Binding-site contacts:
Ligand atom C25 contacts residue MET199 of chain 1.D at 3.8 Å (hydrophobic).
Ligand atom C21 contacts residue MET199 of chain 1.D at 3.8 Å (hydrophobic).
Ligand atom C1 contacts residue THR259 of chain 1.D at 3.9 Å.
Ligand atom O6 contacts residue PHE298 of chain 1.D at 3.6 Å.
Ligand atom C17 contacts residue SER294 of chain 1.D at 3.7 Å.
Ligand atom C25 contacts residue LEU245 of chain 1.D at 3.8 Å (hydrophobic).
Ligand atom C1 contacts residue ILE262 of chain 1.D at 3.6 Å (hydrophobic).
Ligand atom O5 contacts residue MET199 of chain 1.D at 3.3 Å.
Ligand atom C18 contacts residue PHE298 of chain 1.D at 3.8 Å (hydrophobic).
Ligand atom C20 contacts residue MET283 of chain 1.D at 4.0 Å (hydrophobic).
Ligand atom C1 contacts residue GLN295 of chain 1.D at 3.9 Å.
Ligand atom C29 contacts residue PHE298 of chain 1.D at 3.5 Å (hydrophobic).
Ligand atom O1 contacts residue GLN295 of chain 1.D at 3.1 Å (h-bond).
Ligand atom C19 contacts residue MET283 of chain 1.D at 4.0 Å (hydrophobic).
Ligand atom C5 contacts residue PHE298 of chain 1.D at 3.8 Å (hydrophobic).
Ligand atom O6 contacts residue GLN295 of chain 1.D at 2.9 Å (h-bond).
Ligand atom C28 contacts residue PHE298 of chain 1.D at 3.8 Å (hydrophobic).
Ligand atom C25 contacts residue ASP244 of chain 1.D at 3.8 Å.
Ligand atom C26 contacts residue LEU245 of chain 1.D at 3.6 Å (hydrophobic).
Ligand atom C4 contacts residue PHE298 of chain 1.D at 3.9 Å (hydrophobic).
Ligand atom N1 contacts residue PHE266 of chain 1.D at 3.7 Å.
Ligand atom C30 contacts residue PHE298 of chain 1.D at 3.9 Å (hydrophobic).
Ligand atom O2 contacts residue MET283 of chain 1.D at 3.0 Å.
Ligand atom C30 contacts residue GLN295 of chain 1.D at 3.7 Å.
Ligand atom C17 contacts residue PHE298 of chain 1.D at 3.6 Å (hydrophobic).
Ligand atom C1 contacts residue ASN247 of chain 1.D at 3.8 Å.
Ligand atom C17 contacts residue GLY297 of chain 1.D at 3.9 Å.
Ligand atom C29 contacts residue ILE262 of chain 1.D at 4.0 Å (hydrophobic).
Ligand atom C24 contacts residue MET199 of chain 1.D at 4.0 Å (hydrophobic).
Ligand atom C24 contacts residue ASP244 of chain 1.D at 3.8 Å.
Ligand atom O4 contacts residue PHE298 of chain 1.D at 3.2 Å.
Ligand atom O1 contacts residue PHE298 of chain 1.D at 3.6 Å.
Ligand atom C3 contacts residue PHE298 of chain 1.D at 3.7 Å (hydrophobic).
Ligand atom C23 contacts residue HIS86 of chain 1.D at 4.0 Å.
Ligand atom O1 contacts residue ILE262 of chain 1.D at 3.7 Å.
Ligand atom C29 contacts residue GLN295 of chain 1.D at 4.0 Å.
Ligand atom C2 contacts residue PHE298 of chain 1.D at 3.3 Å (hydrophobic).
Ligand atom C10 contacts residue MET283 of chain 1.D at 3.8 Å (hydrophobic).
Ligand atom C2 contacts residue ILE262 of chain 1.D at 3.7 Å (hydrophobic).
Ligand atom C30 contacts residue MET283 of chain 1.D at 3.5 Å (hydrophobic).

This protein binds this small molecule.
Small molecule (SMILES): COc1ccc(C2=NN(C3CCN(C(=O)CN4C(=O)CC(C)(C)CC4=O)CC3)C(=O)[C@@H]3CC=CC[C@H]23)cc1OC

Sequence of chain 1.D:
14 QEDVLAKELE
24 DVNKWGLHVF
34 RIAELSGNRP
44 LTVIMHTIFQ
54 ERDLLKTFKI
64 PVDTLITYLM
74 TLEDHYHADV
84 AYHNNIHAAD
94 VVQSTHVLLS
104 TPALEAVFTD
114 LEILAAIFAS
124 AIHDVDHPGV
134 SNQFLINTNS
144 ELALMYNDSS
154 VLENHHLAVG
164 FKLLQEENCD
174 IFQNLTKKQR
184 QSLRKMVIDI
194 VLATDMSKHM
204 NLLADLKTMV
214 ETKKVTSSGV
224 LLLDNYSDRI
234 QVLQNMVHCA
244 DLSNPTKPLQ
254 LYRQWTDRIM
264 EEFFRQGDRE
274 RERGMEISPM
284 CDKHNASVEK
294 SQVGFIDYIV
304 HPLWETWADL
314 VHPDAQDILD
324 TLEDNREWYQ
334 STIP